This small molecule binds to this protein.
Small molecule (SMILES): CC(=O)N[C@@H]1[C@@H](O)[C@H](O)[C@@H](CO)O[C@H]1O

Sequence of chain 1.A:
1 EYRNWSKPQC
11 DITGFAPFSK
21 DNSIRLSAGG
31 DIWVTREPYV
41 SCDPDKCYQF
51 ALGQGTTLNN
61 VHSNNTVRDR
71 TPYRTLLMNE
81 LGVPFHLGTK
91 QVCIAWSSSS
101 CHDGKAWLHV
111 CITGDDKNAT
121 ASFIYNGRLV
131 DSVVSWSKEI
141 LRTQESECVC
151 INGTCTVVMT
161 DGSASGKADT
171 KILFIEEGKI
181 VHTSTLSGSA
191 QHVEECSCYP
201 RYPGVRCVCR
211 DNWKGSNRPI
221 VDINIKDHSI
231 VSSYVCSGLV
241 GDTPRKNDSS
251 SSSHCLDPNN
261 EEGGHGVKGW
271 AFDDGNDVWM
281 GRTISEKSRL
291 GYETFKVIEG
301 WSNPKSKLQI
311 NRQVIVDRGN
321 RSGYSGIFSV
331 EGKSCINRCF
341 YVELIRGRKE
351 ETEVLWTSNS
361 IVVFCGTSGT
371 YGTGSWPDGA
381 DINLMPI

Binding-site contacts:
Ligand atom C7 contacts residue ASN247 of chain 1.A at 3.5 Å.
Ligand atom C5 contacts residue SER250 of chain 1.A at 3.8 Å.
Ligand atom C2 contacts residue ASN247 of chain 1.A at 2.5 Å.
Ligand atom N2 contacts residue ASN247 of chain 1.A at 2.9 Å (h-bond).
Ligand atom C8 contacts residue ASN247 of chain 1.A at 3.8 Å.
Ligand atom C5 contacts residue ASN247 of chain 1.A at 3.8 Å.
Ligand atom C7 contacts residue SER249 of chain 1.A at 4.2 Å.
Ligand atom C1 contacts residue ASN247 of chain 1.A at 1.5 Å.
Ligand atom O7 contacts residue ASN247 of chain 1.A at 4.3 Å.
Ligand atom C1 contacts residue SER249 of chain 1.A at 4.1 Å.
Ligand atom C8 contacts residue SER249 of chain 1.A at 2.9 Å.
Ligand atom O5 contacts residue SER250 of chain 1.A at 3.3 Å (h-bond).
Ligand atom C6 contacts residue SER250 of chain 1.A at 4.2 Å.
Ligand atom C3 contacts residue ASN247 of chain 1.A at 3.8 Å.
Ligand atom C4 contacts residue ASN247 of chain 1.A at 4.3 Å.
Ligand atom O5 contacts residue ASN247 of chain 1.A at 2.5 Å (h-bond).
Ligand atom C1 contacts residue SER250 of chain 1.A at 3.9 Å.